Sequence of chain 5.A:
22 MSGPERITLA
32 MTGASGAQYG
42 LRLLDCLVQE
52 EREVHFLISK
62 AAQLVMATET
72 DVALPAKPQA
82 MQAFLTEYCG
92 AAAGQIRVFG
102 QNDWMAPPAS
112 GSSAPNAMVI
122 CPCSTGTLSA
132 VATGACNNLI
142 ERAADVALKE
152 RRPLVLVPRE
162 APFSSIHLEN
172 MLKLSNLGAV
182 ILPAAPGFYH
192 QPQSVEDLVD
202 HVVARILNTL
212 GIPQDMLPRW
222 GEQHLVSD

Sequence of chain 4.A:
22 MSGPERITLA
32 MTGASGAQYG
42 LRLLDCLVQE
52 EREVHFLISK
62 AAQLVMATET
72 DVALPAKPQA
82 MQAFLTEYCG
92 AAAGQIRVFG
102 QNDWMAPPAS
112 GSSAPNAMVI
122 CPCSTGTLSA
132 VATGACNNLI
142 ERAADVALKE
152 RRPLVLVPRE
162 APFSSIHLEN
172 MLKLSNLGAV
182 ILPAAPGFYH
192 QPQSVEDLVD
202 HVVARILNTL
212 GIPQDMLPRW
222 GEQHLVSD

Sequence of chain 7.A:
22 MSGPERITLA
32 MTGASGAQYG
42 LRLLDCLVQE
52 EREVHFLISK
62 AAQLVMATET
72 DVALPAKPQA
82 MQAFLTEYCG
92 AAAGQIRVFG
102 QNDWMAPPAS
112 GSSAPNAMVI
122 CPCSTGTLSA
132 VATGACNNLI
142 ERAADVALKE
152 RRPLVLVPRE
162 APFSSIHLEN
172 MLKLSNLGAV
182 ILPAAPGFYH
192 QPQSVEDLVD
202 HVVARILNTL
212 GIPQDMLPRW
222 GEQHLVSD

The small molecule below binds the protein below.
Small molecule (SMILES): CC(C)=CCOP(=O)(O)O

Binding-site contacts:
Ligand atom PAJ contacts residue GLY112 of chain 4.A at 3.9 Å.
Ligand atom CAF contacts residue SER111 of chain 4.A at 3.7 Å.
Ligand atom PAJ contacts residue ARG206 of chain 7.A at 3.8 Å.
Ligand atom CAB contacts residue FNR1 of chain 5.C at 3.7 Å.
Ligand atom PAJ contacts residue TYR190 of chain 7.A at 3.8 Å.
Ligand atom CAI contacts residue SER111 of chain 4.A at 3.6 Å.
Ligand atom OAE contacts residue LYS150 of chain 4.A at 2.7 Å (salt-bridge).
Ligand atom PAJ contacts residue LYS150 of chain 4.A at 3.7 Å.
Ligand atom OAC contacts residue ARG143 of chain 4.A at 3.0 Å (salt-bridge).
Ligand atom CAF contacts residue FNR1 of chain 5.C at 3.3 Å.
Ligand atom OAH contacts residue GLY112 of chain 4.A at 3.8 Å.
Ligand atom CAG contacts residue SER111 of chain 4.A at 3.8 Å.
Ligand atom OAC contacts residue ARG160 of chain 5.A at 3.5 Å (salt-bridge).
Ligand atom OAC contacts residue GLU161 of chain 5.A at 2.5 Å (salt-bridge).
Ligand atom OAD contacts residue ARG160 of chain 5.A at 3.2 Å (salt-bridge).
Ligand atom PAJ contacts residue ARG143 of chain 4.A at 3.8 Å.
Ligand atom OAE contacts residue GLY112 of chain 4.A at 2.7 Å (h-bond).
Ligand atom CAG contacts residue FNR1 of chain 5.C at 3.2 Å.
Ligand atom CAB contacts residue TRP221 of chain 7.A at 3.6 Å (hydrophobic).
Ligand atom CAF contacts residue ARG143 of chain 4.A at 3.7 Å.
Ligand atom CAA contacts residue FNR1 of chain 5.C at 3.6 Å.
Ligand atom CAG contacts residue TYR190 of chain 7.A at 3.6 Å (hydrophobic).
Ligand atom CAB contacts residue SER111 of chain 4.A at 3.8 Å.
Ligand atom OAE contacts residue SER111 of chain 4.A at 3.6 Å.
Ligand atom OAH contacts residue TYR190 of chain 7.A at 3.8 Å.
Ligand atom CAB contacts residue TYR190 of chain 7.A at 3.7 Å (hydrophobic).
Ligand atom OAD contacts residue ARG206 of chain 7.A at 2.8 Å (salt-bridge).
Ligand atom OAC contacts residue LYS150 of chain 4.A at 3.8 Å.
Ligand atom CAG contacts residue ARG143 of chain 4.A at 3.7 Å.
Ligand atom PAJ contacts residue GLU161 of chain 5.A at 3.5 Å.
Ligand atom OAE contacts residue ARG206 of chain 7.A at 3.0 Å (salt-bridge).
Ligand atom OAD contacts residue TYR190 of chain 7.A at 2.8 Å (h-bond).
Ligand atom PAJ contacts residue SER111 of chain 4.A at 3.7 Å.
Ligand atom CAA contacts residue TRP221 of chain 7.A at 3.6 Å (hydrophobic).
Ligand atom OAE contacts residue GLU161 of chain 5.A at 3.7 Å.
Ligand atom OAH contacts residue SER111 of chain 4.A at 2.8 Å (h-bond).
Ligand atom OAH contacts residue ARG143 of chain 4.A at 3.5 Å (salt-bridge).
Ligand atom CAI contacts residue FNR1 of chain 5.C at 3.5 Å.
Ligand atom CAA contacts residue TRP105 of chain 4.A at 3.3 Å (hydrophobic).
Ligand atom CAF contacts residue ALA110 of chain 4.A at 3.6 Å (hydrophobic).